Sequence of chain 1.I:
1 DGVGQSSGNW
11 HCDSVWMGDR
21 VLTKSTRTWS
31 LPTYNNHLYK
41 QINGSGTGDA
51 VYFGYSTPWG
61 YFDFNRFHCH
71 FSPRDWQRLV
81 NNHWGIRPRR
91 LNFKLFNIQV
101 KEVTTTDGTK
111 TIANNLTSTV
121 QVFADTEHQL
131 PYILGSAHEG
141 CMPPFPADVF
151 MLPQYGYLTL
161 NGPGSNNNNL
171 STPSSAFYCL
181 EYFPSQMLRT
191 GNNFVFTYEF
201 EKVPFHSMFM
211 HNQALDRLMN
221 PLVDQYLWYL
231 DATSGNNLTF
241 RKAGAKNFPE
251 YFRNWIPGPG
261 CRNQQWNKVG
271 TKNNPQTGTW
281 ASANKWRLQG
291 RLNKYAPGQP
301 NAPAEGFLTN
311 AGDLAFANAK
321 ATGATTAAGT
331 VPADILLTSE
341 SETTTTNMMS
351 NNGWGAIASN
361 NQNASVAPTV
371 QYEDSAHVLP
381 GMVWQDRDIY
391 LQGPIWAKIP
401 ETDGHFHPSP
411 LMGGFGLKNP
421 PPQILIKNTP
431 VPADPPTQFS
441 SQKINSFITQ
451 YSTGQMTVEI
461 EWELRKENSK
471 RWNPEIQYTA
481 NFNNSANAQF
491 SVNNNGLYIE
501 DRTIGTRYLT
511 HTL

Sequence of chain 1.G:
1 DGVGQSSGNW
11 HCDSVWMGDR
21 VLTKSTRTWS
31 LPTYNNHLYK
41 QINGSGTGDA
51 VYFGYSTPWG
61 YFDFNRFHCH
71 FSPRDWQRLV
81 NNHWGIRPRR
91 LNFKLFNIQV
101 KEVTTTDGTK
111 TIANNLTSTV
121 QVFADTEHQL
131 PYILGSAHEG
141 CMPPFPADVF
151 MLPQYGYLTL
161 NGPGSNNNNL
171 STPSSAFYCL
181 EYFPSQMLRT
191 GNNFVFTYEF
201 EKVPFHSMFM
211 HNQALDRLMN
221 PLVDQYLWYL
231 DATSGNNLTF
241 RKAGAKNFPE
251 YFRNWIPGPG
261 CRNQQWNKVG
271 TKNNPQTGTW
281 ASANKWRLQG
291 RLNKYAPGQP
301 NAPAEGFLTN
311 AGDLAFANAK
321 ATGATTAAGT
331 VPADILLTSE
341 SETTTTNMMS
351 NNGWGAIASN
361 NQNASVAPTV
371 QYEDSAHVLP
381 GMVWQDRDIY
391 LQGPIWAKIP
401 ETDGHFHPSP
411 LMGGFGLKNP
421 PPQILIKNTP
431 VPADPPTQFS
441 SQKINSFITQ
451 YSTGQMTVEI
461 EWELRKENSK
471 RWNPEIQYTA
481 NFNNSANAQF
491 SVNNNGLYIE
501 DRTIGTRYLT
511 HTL

A protein and the small-molecule ligand that binds it are described below.
Small molecule (SMILES): Nc1ncnc2c1ncn2[C@H]1C[C@H](O)[C@@H](COP(=O)(O)O)O1

Binding-site contacts:
Ligand atom N6 contacts residue GLY414 of chain 1.G at 4.4 Å.
Ligand atom N9 contacts residue PRO408 of chain 1.G at 3.8 Å.
Ligand atom N1 contacts residue PRO408 of chain 1.G at 3.8 Å.
Ligand atom C8 contacts residue PRO408 of chain 1.G at 4.4 Å (hydrophobic).
Ligand atom C2 contacts residue ILE399 of chain 1.G at 4.3 Å (hydrophobic).
Ligand atom N6 contacts residue PRO408 of chain 1.G at 4.0 Å.
Ligand atom C6 contacts residue PRO204 of chain 1.G at 4.3 Å (hydrophobic).
Ligand atom N6 contacts residue PHE415 of chain 1.G at 4.4 Å.
Ligand atom O2P contacts residue GLY404 of chain 1.I at 4.2 Å.
Ligand atom O2P contacts residue HIS407 of chain 1.G at 4.1 Å.
Ligand atom N6 contacts residue SER409 of chain 1.G at 3.3 Å (h-bond).
Ligand atom N7 contacts residue SER409 of chain 1.G at 3.2 Å (h-bond).
Ligand atom C2' contacts residue HIS407 of chain 1.G at 4.0 Å.
Ligand atom C8 contacts residue SER409 of chain 1.G at 4.2 Å.
Ligand atom C4 contacts residue PRO408 of chain 1.G at 3.9 Å (hydrophobic).
Ligand atom C6 contacts residue PRO408 of chain 1.G at 3.8 Å (hydrophobic).
Ligand atom N3 contacts residue PRO408 of chain 1.G at 3.6 Å.
Ligand atom C6 contacts residue SER409 of chain 1.G at 3.8 Å.
Ligand atom C5 contacts residue PRO204 of chain 1.G at 4.1 Å (hydrophobic).
Ligand atom N9 contacts residue HIS407 of chain 1.G at 4.4 Å.
Ligand atom O2P contacts residue ASP403 of chain 1.I at 3.9 Å.
Ligand atom O1P contacts residue HIS405 of chain 1.I at 3.9 Å.
Ligand atom C6 contacts residue GLY416 of chain 1.G at 4.2 Å.
Ligand atom C8 contacts residue HIS407 of chain 1.G at 3.4 Å.
Ligand atom C1' contacts residue PRO408 of chain 1.G at 3.9 Å (hydrophobic).
Ligand atom C5 contacts residue PRO408 of chain 1.G at 4.2 Å (hydrophobic).
Ligand atom N6 contacts residue GLY416 of chain 1.G at 3.7 Å.
Ligand atom C2 contacts residue GLY416 of chain 1.G at 3.6 Å.
Ligand atom N7 contacts residue HIS407 of chain 1.G at 3.8 Å.
Ligand atom C2 contacts residue PRO408 of chain 1.G at 4.0 Å (hydrophobic).
Ligand atom C2' contacts residue PRO408 of chain 1.G at 4.3 Å (hydrophobic).
Ligand atom N6 contacts residue PRO204 of chain 1.G at 4.4 Å.
Ligand atom C5 contacts residue SER409 of chain 1.G at 3.7 Å.
Ligand atom N7 contacts residue PRO204 of chain 1.G at 4.1 Å.
Ligand atom N1 contacts residue GLY416 of chain 1.G at 3.1 Å (h-bond).